Sequence of chain 1.A:
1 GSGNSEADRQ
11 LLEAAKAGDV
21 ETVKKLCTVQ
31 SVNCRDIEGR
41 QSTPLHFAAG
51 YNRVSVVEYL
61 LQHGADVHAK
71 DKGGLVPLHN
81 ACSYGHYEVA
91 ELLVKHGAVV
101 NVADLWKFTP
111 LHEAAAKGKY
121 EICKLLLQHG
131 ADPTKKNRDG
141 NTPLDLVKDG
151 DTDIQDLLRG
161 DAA

This small molecule binds to this protein.
Small molecule (SMILES): CC(=O)N[C@@H](CCCN=C(N)N)C(=O)N[C@@H](CCC(=O)O)C(=O)N[C@@H](C)C(=O)NCC(=O)N[C@@H](CC(=O)O)C(=O)NCC(=O)N[C@@H](C)C(=O)N[C@@H](CCC(=O)O)C(N)=O

Binding-site contacts:
Ligand atom O contacts residue TYR84 of chain 1.A at 3.6 Å.
Ligand atom C contacts residue LYS119 of chain 1.A at 3.0 Å.
Ligand atom OD1 contacts residue ARG40 of chain 1.A at 3.3 Å.
Ligand atom CB contacts residue 4XQ1 of chain 1.D at 1.5 Å.
Ligand atom CA contacts residue 4XQ1 of chain 1.D at 2.4 Å.
Ligand atom CA contacts residue TYR51 of chain 1.A at 3.5 Å (hydrophobic).
Ligand atom CZ contacts residue GLU113 of chain 1.A at 3.5 Å.
Ligand atom CG contacts residue PHE47 of chain 1.A at 3.3 Å (hydrophobic).
Ligand atom O1 contacts residue 4XQ1 of chain 1.D at 3.6 Å.
Ligand atom NE contacts residue ASP104 of chain 1.A at 2.7 Å (salt-bridge).
Ligand atom OD1 contacts residue SER42 of chain 1.A at 2.6 Å (h-bond).
Ligand atom O contacts residue GLY50 of chain 1.A at 3.2 Å (h-bond).
Ligand atom O contacts residue LYS119 of chain 1.A at 2.6 Å (salt-bridge).
Ligand atom O contacts residue HIS86 of chain 1.A at 2.9 Å (h-bond).
Ligand atom CG contacts residue SER42 of chain 1.A at 3.5 Å.
Ligand atom CZ contacts residue PHE108 of chain 1.A at 3.6 Å (hydrophobic).
Ligand atom O contacts residue ASN80 of chain 1.A at 2.8 Å (h-bond).
Ligand atom O contacts residue TYR84 of chain 1.A at 3.5 Å.
Ligand atom O contacts residue GLY50 of chain 1.A at 3.5 Å.
Ligand atom OD1 contacts residue PHE47 of chain 1.A at 3.6 Å.
Ligand atom NH2 contacts residue LEU75 of chain 1.A at 3.4 Å.
Ligand atom CA contacts residue GLY50 of chain 1.A at 3.2 Å.
Ligand atom OXT contacts residue LYS119 of chain 1.A at 3.5 Å (salt-bridge).
Ligand atom NH1 contacts residue GLU113 of chain 1.A at 3.4 Å (salt-bridge).
Ligand atom N contacts residue GLY50 of chain 1.A at 2.9 Å (h-bond).
Ligand atom N contacts residue 4XQ1 of chain 1.D at 2.9 Å.
Ligand atom NE contacts residue PHE108 of chain 1.A at 3.5 Å.
Ligand atom OD2 contacts residue PHE47 of chain 1.A at 3.5 Å.
Ligand atom NH2 contacts residue GLU113 of chain 1.A at 2.8 Å (salt-bridge).
Ligand atom C contacts residue GLY50 of chain 1.A at 3.5 Å.
Ligand atom N contacts residue 4XQ1 of chain 1.D at 3.4 Å.
Ligand atom O contacts residue ARG40 of chain 1.A at 3.3 Å.
Ligand atom N contacts residue ASN80 of chain 1.A at 3.3 Å (h-bond).
Ligand atom O contacts residue TYR84 of chain 1.A at 2.6 Å (h-bond).
Ligand atom NH2 contacts residue ASP104 of chain 1.A at 3.0 Å (salt-bridge).
Ligand atom CZ contacts residue ASP104 of chain 1.A at 3.3 Å.
Ligand atom C contacts residue 4XQ1 of chain 1.D at 3.1 Å.
Ligand atom CA contacts residue LEU75 of chain 1.A at 3.4 Å (hydrophobic).
Ligand atom N contacts residue TYR51 of chain 1.A at 3.5 Å.
Ligand atom CD contacts residue PHE108 of chain 1.A at 3.5 Å (hydrophobic).